A protein and the small-molecule ligand that binds it are described below.
Small molecule (SMILES): C[C@H](O)CC[C@H](C)O

Sequence of chain 1.B:
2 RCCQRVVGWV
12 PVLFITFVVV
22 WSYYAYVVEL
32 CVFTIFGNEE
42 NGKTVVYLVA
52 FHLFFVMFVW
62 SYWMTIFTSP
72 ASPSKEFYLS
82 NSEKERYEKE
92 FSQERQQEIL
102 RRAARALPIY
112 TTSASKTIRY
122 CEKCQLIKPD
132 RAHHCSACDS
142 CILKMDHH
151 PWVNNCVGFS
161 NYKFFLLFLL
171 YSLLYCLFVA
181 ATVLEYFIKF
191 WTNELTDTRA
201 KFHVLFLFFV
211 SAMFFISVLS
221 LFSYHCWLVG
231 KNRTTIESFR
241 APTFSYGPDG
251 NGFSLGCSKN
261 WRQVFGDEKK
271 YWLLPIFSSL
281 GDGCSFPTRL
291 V

Binding-site contacts:
Ligand atom C06 contacts residue LEU54 of chain 1.B at 4.4 Å (hydrophobic).
Ligand atom O07 contacts residue TYR171 of chain 1.B at 4.5 Å.
Ligand atom C03 contacts residue LEU273 of chain 1.B at 3.7 Å (hydrophobic).
Ligand atom C03 contacts residue LEU274 of chain 1.B at 4.2 Å (hydrophobic).
Ligand atom C06 contacts residue TYR171 of chain 1.B at 4.2 Å (hydrophobic).
Ligand atom C02 contacts residue LYS270 of chain 1.B at 4.0 Å.
Ligand atom O07 contacts residue LEU273 of chain 1.B at 4.1 Å.
Ligand atom C01 contacts residue LYS270 of chain 1.B at 3.3 Å.
Ligand atom C05 contacts residue LEU273 of chain 1.B at 4.3 Å (hydrophobic).
Ligand atom C01 contacts residue LYS269 of chain 1.B at 3.6 Å.
Ligand atom C02 contacts residue LEU273 of chain 1.B at 4.4 Å (hydrophobic).
Ligand atom C05 contacts residue MET58 of chain 1.B at 4.5 Å (hydrophobic).
Ligand atom C04 contacts residue LEU274 of chain 1.B at 3.8 Å (hydrophobic).
Ligand atom C02 contacts residue LEU274 of chain 1.B at 3.8 Å (hydrophobic).
Ligand atom C05 contacts residue TYR171 of chain 1.B at 3.8 Å (hydrophobic).
Ligand atom O08 contacts residue LYS270 of chain 1.B at 4.4 Å.
Ligand atom C06 contacts residue MET58 of chain 1.B at 3.8 Å (hydrophobic).
Ligand atom C01 contacts residue LEU273 of chain 1.B at 4.1 Å (hydrophobic).
Ligand atom C01 contacts residue LEU274 of chain 1.B at 4.3 Å (hydrophobic).
Ligand atom C04 contacts residue LEU273 of chain 1.B at 4.5 Å (hydrophobic).